Sequence of chain 1.A:
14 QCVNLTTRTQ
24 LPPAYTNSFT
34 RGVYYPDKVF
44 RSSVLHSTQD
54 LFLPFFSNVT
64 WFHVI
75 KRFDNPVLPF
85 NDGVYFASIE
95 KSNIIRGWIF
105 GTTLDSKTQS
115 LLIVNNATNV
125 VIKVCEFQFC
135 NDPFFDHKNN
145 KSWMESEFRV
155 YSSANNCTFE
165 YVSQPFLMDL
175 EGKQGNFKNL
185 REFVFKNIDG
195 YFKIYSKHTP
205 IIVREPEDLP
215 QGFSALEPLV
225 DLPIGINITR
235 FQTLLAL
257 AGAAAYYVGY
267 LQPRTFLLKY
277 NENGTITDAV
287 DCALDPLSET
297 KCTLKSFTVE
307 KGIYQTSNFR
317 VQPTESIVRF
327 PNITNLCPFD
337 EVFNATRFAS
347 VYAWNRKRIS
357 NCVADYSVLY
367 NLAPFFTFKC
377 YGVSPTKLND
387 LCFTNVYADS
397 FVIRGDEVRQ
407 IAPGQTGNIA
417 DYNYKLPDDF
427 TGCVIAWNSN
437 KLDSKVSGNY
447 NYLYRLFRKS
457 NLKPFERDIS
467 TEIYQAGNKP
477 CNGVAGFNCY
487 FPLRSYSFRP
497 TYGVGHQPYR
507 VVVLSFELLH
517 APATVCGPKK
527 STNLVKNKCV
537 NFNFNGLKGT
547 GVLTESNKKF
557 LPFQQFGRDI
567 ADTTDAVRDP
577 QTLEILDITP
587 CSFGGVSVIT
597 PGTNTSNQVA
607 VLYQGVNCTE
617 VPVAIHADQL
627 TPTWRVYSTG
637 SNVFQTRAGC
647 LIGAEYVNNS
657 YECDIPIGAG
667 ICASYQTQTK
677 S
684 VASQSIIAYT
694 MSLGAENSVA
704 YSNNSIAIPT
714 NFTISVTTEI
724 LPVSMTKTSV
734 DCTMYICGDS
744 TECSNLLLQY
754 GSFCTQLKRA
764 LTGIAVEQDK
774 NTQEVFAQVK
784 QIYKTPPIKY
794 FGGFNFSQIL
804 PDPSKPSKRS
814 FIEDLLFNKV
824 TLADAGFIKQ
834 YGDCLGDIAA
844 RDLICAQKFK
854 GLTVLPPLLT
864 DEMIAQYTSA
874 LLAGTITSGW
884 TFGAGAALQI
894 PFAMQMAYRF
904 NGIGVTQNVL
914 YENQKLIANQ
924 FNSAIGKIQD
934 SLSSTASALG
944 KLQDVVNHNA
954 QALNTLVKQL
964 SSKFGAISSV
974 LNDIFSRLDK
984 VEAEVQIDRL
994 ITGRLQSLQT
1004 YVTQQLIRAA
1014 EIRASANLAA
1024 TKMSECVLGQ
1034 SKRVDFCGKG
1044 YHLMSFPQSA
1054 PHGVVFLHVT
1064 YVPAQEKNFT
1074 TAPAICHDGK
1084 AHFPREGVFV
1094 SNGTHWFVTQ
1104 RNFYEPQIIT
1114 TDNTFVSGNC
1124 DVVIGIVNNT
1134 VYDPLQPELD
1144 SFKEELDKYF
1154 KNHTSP

Binding-site contacts:
Ligand atom C1 contacts residue ASN1131 of chain 1.A at 1.4 Å.
Ligand atom C7 contacts residue ASN1131 of chain 1.A at 3.2 Å.
Ligand atom C2 contacts residue ASN1131 of chain 1.A at 2.5 Å.
Ligand atom C4 contacts residue ASN1131 of chain 1.A at 4.2 Å.
Ligand atom O5 contacts residue ASN1131 of chain 1.A at 2.3 Å (h-bond).
Ligand atom C3 contacts residue ASN1131 of chain 1.A at 3.8 Å.
Ligand atom N2 contacts residue ASN1131 of chain 1.A at 3.1 Å (h-bond).
Ligand atom O7 contacts residue ASN1131 of chain 1.A at 2.8 Å (h-bond).
Ligand atom C5 contacts residue ASN1131 of chain 1.A at 3.6 Å.

This protein binds this small molecule.
Small molecule (SMILES): CC(=O)N[C@H]1[C@H](O[C@H]2[C@H](O)[C@@H](NC(C)=O)CO[C@@H]2CO)O[C@H](CO)[C@@H](O[C@H]2O[C@H](CO)[C@@H](O)[C@H](O)[C@@H]2O)[C@@H]1O